Binding-site contacts:
Ligand atom N2 contacts residue ASN154 of chain 6.A at 2.9 Å (h-bond).
Ligand atom C1 contacts residue ASN154 of chain 6.A at 1.4 Å.
Ligand atom C1 contacts residue SER156 of chain 6.A at 4.3 Å.
Ligand atom C2 contacts residue ASN154 of chain 6.A at 2.5 Å.
Ligand atom C4 contacts residue ASN154 of chain 6.A at 4.2 Å.
Ligand atom O5 contacts residue ASN154 of chain 6.A at 2.4 Å (h-bond).
Ligand atom C8 contacts residue ASN154 of chain 6.A at 4.2 Å.
Ligand atom O7 contacts residue ASN154 of chain 6.A at 3.8 Å.
Ligand atom C7 contacts residue ASN154 of chain 6.A at 3.5 Å.
Ligand atom C5 contacts residue ASN154 of chain 6.A at 3.7 Å.
Ligand atom C3 contacts residue ASN154 of chain 6.A at 3.8 Å.

Sequence of chain 6.A:
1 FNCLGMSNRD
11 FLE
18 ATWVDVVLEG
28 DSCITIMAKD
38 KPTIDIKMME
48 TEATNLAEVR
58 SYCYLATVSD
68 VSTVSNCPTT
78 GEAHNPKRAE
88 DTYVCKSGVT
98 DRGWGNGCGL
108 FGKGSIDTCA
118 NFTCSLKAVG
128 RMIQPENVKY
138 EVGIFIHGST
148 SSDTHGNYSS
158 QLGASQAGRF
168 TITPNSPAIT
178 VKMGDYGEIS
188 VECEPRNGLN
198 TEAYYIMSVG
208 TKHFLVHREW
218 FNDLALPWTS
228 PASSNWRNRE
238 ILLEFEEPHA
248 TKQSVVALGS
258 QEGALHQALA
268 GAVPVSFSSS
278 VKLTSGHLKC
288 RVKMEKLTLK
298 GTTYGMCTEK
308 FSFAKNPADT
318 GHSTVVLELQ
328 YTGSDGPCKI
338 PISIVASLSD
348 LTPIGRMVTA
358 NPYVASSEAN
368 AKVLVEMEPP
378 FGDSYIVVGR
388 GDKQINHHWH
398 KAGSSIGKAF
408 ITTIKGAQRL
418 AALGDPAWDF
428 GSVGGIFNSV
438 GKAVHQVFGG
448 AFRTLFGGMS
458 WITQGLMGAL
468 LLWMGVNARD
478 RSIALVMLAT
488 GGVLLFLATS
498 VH

This small molecule binds to this protein.
Small molecule (SMILES): CC(=O)N[C@@H]1[C@@H](O)[C@H](O)[C@@H](CO)O[C@H]1O